Binding-site contacts:
Ligand atom O5 contacts residue ASN38 of chain 1.D at 2.5 Å (h-bond).
Ligand atom C8 contacts residue ARG37 of chain 1.D at 3.7 Å.
Ligand atom C3 contacts residue ASN38 of chain 1.D at 3.9 Å.
Ligand atom C5 contacts residue ASN38 of chain 1.D at 3.8 Å.
Ligand atom O7 contacts residue ASN38 of chain 1.D at 3.3 Å (h-bond).
Ligand atom N2 contacts residue ASN38 of chain 1.D at 3.0 Å (h-bond).
Ligand atom C4 contacts residue ASN38 of chain 1.D at 4.4 Å.
Ligand atom C2 contacts residue ASN38 of chain 1.D at 2.5 Å.
Ligand atom C7 contacts residue ARG37 of chain 1.D at 4.3 Å.
Ligand atom C1 contacts residue ASN38 of chain 1.D at 1.5 Å.
Ligand atom C7 contacts residue ASN38 of chain 1.D at 3.3 Å.

Sequence of chain 1.D:
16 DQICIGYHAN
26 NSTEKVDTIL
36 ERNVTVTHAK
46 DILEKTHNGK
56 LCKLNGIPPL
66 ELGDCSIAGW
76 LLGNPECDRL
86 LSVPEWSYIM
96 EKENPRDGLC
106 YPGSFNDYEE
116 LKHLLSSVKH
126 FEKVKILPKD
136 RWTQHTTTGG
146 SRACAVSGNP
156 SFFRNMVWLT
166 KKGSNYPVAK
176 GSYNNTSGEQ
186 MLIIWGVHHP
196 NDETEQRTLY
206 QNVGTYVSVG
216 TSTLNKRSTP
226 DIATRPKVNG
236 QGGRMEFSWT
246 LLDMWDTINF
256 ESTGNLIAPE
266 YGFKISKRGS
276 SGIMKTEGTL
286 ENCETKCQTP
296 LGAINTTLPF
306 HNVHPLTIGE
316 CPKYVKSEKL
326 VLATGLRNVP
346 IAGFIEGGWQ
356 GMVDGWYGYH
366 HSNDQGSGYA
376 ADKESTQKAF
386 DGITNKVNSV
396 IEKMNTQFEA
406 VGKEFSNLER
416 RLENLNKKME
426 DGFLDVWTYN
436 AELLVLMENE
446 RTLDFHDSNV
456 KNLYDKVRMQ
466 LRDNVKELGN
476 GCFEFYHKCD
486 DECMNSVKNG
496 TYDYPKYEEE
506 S

The protein below binds the small molecule below.
Small molecule (SMILES): CC(=O)N[C@@H]1[C@@H](O)[C@H](O)[C@@H](CO)O[C@H]1O